Sequence of chain 1.B:
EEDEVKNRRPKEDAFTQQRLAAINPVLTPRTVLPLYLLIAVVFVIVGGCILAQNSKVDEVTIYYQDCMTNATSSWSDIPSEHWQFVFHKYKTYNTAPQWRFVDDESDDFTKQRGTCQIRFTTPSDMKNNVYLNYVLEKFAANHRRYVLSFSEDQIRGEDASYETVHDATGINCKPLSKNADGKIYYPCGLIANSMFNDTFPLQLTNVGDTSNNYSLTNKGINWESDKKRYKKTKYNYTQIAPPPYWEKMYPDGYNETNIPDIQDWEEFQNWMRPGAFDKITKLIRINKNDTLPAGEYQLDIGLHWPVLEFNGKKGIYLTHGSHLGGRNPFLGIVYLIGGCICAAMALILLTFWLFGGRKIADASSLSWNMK

A small-molecule ligand and the protein it binds are described below.
Small molecule (SMILES): CC(=O)N[C@@H]1[C@@H](O)[C@H](O)[C@@H](CO)O[C@H]1O

Binding-site contacts:
Ligand atom O5 contacts residue PRO122 of chain 1.B at 4.3 Å.
Ligand atom C5 contacts residue PRO122 of chain 1.B at 4.3 Å (hydrophobic).
Ligand atom C4 contacts residue ASN113 of chain 1.B at 4.2 Å.
Ligand atom C5 contacts residue ASN113 of chain 1.B at 3.7 Å.
Ligand atom O7 contacts residue ASN113 of chain 1.B at 3.8 Å.
Ligand atom C3 contacts residue ASN113 of chain 1.B at 3.8 Å.
Ligand atom C1 contacts residue ASN113 of chain 1.B at 1.4 Å.
Ligand atom C6 contacts residue PRO122 of chain 1.B at 4.3 Å (hydrophobic).
Ligand atom O6 contacts residue GLU124 of chain 1.B at 4.2 Å.
Ligand atom C2 contacts residue ASN113 of chain 1.B at 2.5 Å.
Ligand atom N2 contacts residue ASN113 of chain 1.B at 2.9 Å (h-bond).
Ligand atom O5 contacts residue ASN113 of chain 1.B at 2.4 Å (h-bond).
Ligand atom C6 contacts residue GLU124 of chain 1.B at 3.6 Å.
Ligand atom C7 contacts residue ASN113 of chain 1.B at 3.5 Å.